Sequence of chain 1.A:
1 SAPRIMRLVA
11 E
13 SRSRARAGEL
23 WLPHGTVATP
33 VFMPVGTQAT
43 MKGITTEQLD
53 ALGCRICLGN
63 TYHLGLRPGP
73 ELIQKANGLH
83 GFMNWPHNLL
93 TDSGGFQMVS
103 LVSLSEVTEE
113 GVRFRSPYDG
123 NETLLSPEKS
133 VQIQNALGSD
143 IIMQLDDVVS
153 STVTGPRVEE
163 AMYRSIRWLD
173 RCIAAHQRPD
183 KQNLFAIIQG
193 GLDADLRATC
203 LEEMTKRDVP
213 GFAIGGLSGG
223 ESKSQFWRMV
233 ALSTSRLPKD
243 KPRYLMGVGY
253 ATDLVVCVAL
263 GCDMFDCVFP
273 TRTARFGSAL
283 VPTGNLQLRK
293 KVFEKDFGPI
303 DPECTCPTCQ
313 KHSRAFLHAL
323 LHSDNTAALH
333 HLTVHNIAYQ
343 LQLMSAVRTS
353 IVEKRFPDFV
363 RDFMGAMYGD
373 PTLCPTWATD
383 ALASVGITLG

This protein binds this small molecule.
Small molecule (SMILES): Nc1nc2[nH]cc(CN[C@H]3C=C[C@H](O)[C@@H]3O)c2c(=O)[nH]1

Binding-site contacts:
Ligand atom O3 contacts residue GLN191 of chain 1.A at 3.8 Å.
Ligand atom N3 contacts residue PHE98 of chain 1.A at 3.8 Å.
Ligand atom N5 contacts residue ILE189 of chain 1.A at 3.6 Å.
Ligand atom O3 contacts residue GLY218 of chain 1.A at 3.1 Å (h-bond).
Ligand atom C2 contacts residue SER220 of chain 1.A at 3.8 Å.
Ligand atom C2 contacts residue LEU219 of chain 1.A at 3.1 Å (hydrophobic).
Ligand atom C3 contacts residue VAL150 of chain 1.A at 3.4 Å (hydrophobic).
Ligand atom C5 contacts residue GLY218 of chain 1.A at 3.9 Å.
Ligand atom C3 contacts residue GLY218 of chain 1.A at 3.9 Å.
Ligand atom C3 contacts residue PHE98 of chain 1.A at 3.6 Å (hydrophobic).
Ligand atom N4 contacts residue VAL150 of chain 1.A at 3.4 Å.
Ligand atom O2 contacts residue GLY221 of chain 1.A at 2.9 Å.
Ligand atom C1 contacts residue LEU219 of chain 1.A at 3.8 Å (hydrophobic).
Ligand atom O1 contacts residue LEU219 of chain 1.A at 3.9 Å.
Ligand atom C12 contacts residue PHE98 of chain 1.A at 3.9 Å (hydrophobic).
Ligand atom C12 contacts residue MET248 of chain 1.A at 3.8 Å (hydrophobic).
Ligand atom C6 contacts residue LEU219 of chain 1.A at 3.3 Å (hydrophobic).
Ligand atom C4 contacts residue GLY218 of chain 1.A at 3.8 Å.
Ligand atom C2 contacts residue GLY221 of chain 1.A at 3.6 Å.
Ligand atom C5 contacts residue VAL150 of chain 1.A at 3.9 Å (hydrophobic).
Ligand atom C6 contacts residue MET248 of chain 1.A at 3.9 Å (hydrophobic).
Ligand atom N4 contacts residue ASP148 of chain 1.A at 3.1 Å (salt-bridge).
Ligand atom C12 contacts residue ASP148 of chain 1.A at 3.8 Å.
Ligand atom N1 contacts residue GLY218 of chain 1.A at 3.1 Å (h-bond).
Ligand atom C4 contacts residue GLY221 of chain 1.A at 3.6 Å.
Ligand atom C4 contacts residue SER153 of chain 1.A at 3.8 Å.
Ligand atom O2 contacts residue SER153 of chain 1.A at 3.2 Å (h-bond).
Ligand atom O1 contacts residue SER220 of chain 1.A at 3.5 Å (h-bond).
Ligand atom N1 contacts residue LEU219 of chain 1.A at 3.3 Å (h-bond).
Ligand atom N3 contacts residue MET248 of chain 1.A at 3.4 Å.
Ligand atom C5 contacts residue VAL151 of chain 1.A at 3.1 Å (hydrophobic).
Ligand atom C1 contacts residue PHE98 of chain 1.A at 3.7 Å (hydrophobic).
Ligand atom C10 contacts residue MET248 of chain 1.A at 3.7 Å (hydrophobic).
Ligand atom O3 contacts residue GLY217 of chain 1.A at 3.5 Å.
Ligand atom N5 contacts residue ASP148 of chain 1.A at 3.4 Å (salt-bridge).
Ligand atom C4 contacts residue LEU219 of chain 1.A at 3.9 Å (hydrophobic).
Ligand atom O2 contacts residue SER152 of chain 1.A at 3.7 Å.
Ligand atom O1 contacts residue GLY221 of chain 1.A at 3.3 Å.
Ligand atom C11 contacts residue VAL150 of chain 1.A at 3.9 Å (hydrophobic).
Ligand atom O3 contacts residue VAL150 of chain 1.A at 3.9 Å.